Sequence of chain 1.D:
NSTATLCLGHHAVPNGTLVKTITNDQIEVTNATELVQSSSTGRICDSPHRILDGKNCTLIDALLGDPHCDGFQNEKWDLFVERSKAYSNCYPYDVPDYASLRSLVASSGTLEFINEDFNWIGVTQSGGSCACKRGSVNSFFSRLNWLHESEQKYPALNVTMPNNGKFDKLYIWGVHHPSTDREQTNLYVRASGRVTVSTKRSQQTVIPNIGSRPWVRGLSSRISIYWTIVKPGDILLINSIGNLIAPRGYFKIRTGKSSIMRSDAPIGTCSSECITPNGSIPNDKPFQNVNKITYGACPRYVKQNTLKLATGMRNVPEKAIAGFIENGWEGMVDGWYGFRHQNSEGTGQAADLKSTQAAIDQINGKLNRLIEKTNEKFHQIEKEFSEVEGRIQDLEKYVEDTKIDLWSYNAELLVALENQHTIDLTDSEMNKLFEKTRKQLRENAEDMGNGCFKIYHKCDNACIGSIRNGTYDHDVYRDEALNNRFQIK

The protein below binds the small molecule below.
Small molecule (SMILES): CC(=O)N[C@@H]1[C@@H](O)[C@H](O)[C@@H](CO)O[C@H]1O

Binding-site contacts:
Ligand atom C5 contacts residue ASN15 of chain 1.D at 3.7 Å.
Ligand atom C8 contacts residue ASN15 of chain 1.D at 3.5 Å.
Ligand atom C3 contacts residue ASN15 of chain 1.D at 3.8 Å.
Ligand atom C7 contacts residue ASN15 of chain 1.D at 3.2 Å.
Ligand atom C8 contacts residue ASN31 of chain 1.D at 3.8 Å.
Ligand atom C8 contacts residue THR17 of chain 1.D at 3.2 Å.
Ligand atom C8 contacts residue THR30 of chain 1.D at 4.0 Å.
Ligand atom C2 contacts residue ASN15 of chain 1.D at 2.5 Å.
Ligand atom C4 contacts residue ASN15 of chain 1.D at 4.2 Å.
Ligand atom N2 contacts residue ASN31 of chain 1.D at 4.5 Å.
Ligand atom C1 contacts residue ASN15 of chain 1.D at 1.4 Å.
Ligand atom O7 contacts residue ASN15 of chain 1.D at 2.9 Å (h-bond).
Ligand atom N2 contacts residue ASN15 of chain 1.D at 3.0 Å (h-bond).
Ligand atom O5 contacts residue ASN15 of chain 1.D at 2.3 Å (h-bond).
Ligand atom C7 contacts residue THR17 of chain 1.D at 4.4 Å.